A small-molecule ligand and the protein it binds are described below.
Small molecule (SMILES): C[C@](O)(c1ccc(S(=O)(=O)c2ccc(C#N)cc2CCF)cc1)C(F)(F)F

Sequence of chain 1.A:
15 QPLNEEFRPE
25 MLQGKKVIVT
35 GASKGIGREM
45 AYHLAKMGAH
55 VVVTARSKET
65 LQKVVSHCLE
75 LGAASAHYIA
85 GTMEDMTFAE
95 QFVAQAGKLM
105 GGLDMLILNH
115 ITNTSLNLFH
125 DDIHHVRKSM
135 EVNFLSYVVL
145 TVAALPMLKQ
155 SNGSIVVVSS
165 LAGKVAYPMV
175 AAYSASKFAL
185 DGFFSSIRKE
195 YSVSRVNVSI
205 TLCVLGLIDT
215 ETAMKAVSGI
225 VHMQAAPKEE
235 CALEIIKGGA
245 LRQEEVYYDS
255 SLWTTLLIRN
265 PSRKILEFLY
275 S

Binding-site contacts:
Ligand atom O13 contacts residue LEU165 of chain 1.A at 3.7 Å.
Ligand atom O14 contacts residue LEU209 of chain 1.A at 3.2 Å (h-bond).
Ligand atom C3 contacts residue LEU165 of chain 1.A at 3.6 Å (hydrophobic).
Ligand atom C9 contacts residue TYR171 of chain 1.A at 4.0 Å (hydrophobic).
Ligand atom O14 contacts residue SER164 of chain 1.A at 3.6 Å.
Ligand atom C7 contacts residue TYR171 of chain 1.A at 3.9 Å (hydrophobic).
Ligand atom C27 contacts residue NAP1 of chain 1.E at 3.3 Å.
Ligand atom C2 contacts residue GLY210 of chain 1.A at 3.9 Å.
Ligand atom F11 contacts residue LEU120 of chain 1.A at 3.2 Å.
Ligand atom F25 contacts residue LEU120 of chain 1.A at 4.1 Å.
Ligand atom C3 contacts residue LEU211 of chain 1.A at 3.7 Å (hydrophobic).
Ligand atom C16 contacts residue TYR177 of chain 1.A at 3.4 Å (hydrophobic).
Ligand atom C2 contacts residue LEU211 of chain 1.A at 3.4 Å (hydrophobic).
Ligand atom F24 contacts residue ALA220 of chain 1.A at 3.5 Å.
Ligand atom O14 contacts residue LEU165 of chain 1.A at 3.3 Å (h-bond).
Ligand atom O14 contacts residue GLY210 of chain 1.A at 4.0 Å.
Ligand atom N6 contacts residue HIS226 of chain 1.A at 4.1 Å.
Ligand atom O14 contacts residue ALA166 of chain 1.A at 4.1 Å.
Ligand atom F23 contacts residue THR216 of chain 1.A at 3.8 Å.
Ligand atom C1 contacts residue LEU165 of chain 1.A at 4.2 Å (hydrophobic).
Ligand atom F23 contacts residue ALA220 of chain 1.A at 3.3 Å.
Ligand atom O14 contacts residue NAP1 of chain 1.E at 3.5 Å.
Ligand atom C26 contacts residue NAP1 of chain 1.E at 3.2 Å.
Ligand atom O20 contacts residue ALA217 of chain 1.A at 3.1 Å.
Ligand atom O13 contacts residue SER164 of chain 1.A at 4.2 Å.
Ligand atom F23 contacts residue ALA217 of chain 1.A at 4.2 Å.
Ligand atom S12 contacts residue LEU165 of chain 1.A at 4.0 Å.
Ligand atom F23 contacts residue THR118 of chain 1.A at 3.9 Å.
Ligand atom C17 contacts residue TYR177 of chain 1.A at 3.5 Å (hydrophobic).
Ligand atom F25 contacts residue VAL174 of chain 1.A at 4.0 Å.
Ligand atom C2 contacts residue LEU165 of chain 1.A at 3.5 Å (hydrophobic).
Ligand atom O20 contacts residue NAP1 of chain 1.E at 3.6 Å.
Ligand atom O13 contacts residue ALA166 of chain 1.A at 3.0 Å.
Ligand atom C21 contacts residue TYR177 of chain 1.A at 3.6 Å (hydrophobic).
Ligand atom C15 contacts residue NAP1 of chain 1.E at 3.8 Å.
Ligand atom C10 contacts residue VAL174 of chain 1.A at 4.1 Å (hydrophobic).
Ligand atom F24 contacts residue LEU120 of chain 1.A at 3.9 Å.
Ligand atom S12 contacts residue ALA166 of chain 1.A at 4.2 Å.
Ligand atom F24 contacts residue VAL221 of chain 1.A at 3.7 Å.
Ligand atom C22 contacts residue ALA220 of chain 1.A at 3.9 Å (hydrophobic).